Binding-site contacts:
Ligand atom C11 contacts residue ILE221 of chain 1.F at 3.4 Å (hydrophobic).
Ligand atom C7 contacts residue TYR104 of chain 1.F at 3.5 Å (hydrophobic).
Ligand atom O contacts residue LEU186 of chain 1.F at 3.1 Å (h-bond).
Ligand atom C20 contacts residue ASN213 of chain 1.F at 3.7 Å.
Ligand atom O contacts residue ALA102 of chain 1.F at 3.3 Å (h-bond).
Ligand atom N3 contacts residue ALA282 of chain 1.F at 3.5 Å.
Ligand atom C10 contacts residue ILE221 of chain 1.F at 3.4 Å (hydrophobic).
Ligand atom C21 contacts residue ASN213 of chain 1.F at 3.7 Å.
Ligand atom C24 contacts residue ILE288 of chain 1.F at 3.6 Å (hydrophobic).
Ligand atom C contacts residue LEU186 of chain 1.F at 3.6 Å (hydrophobic).
Ligand atom C9 contacts residue ASN277 of chain 1.F at 3.6 Å.
Ligand atom C10 contacts residue ASN277 of chain 1.F at 3.1 Å.
Ligand atom C1 contacts residue LEU186 of chain 1.F at 3.2 Å (hydrophobic).
Ligand atom O6 contacts residue ALA282 of chain 1.F at 3.4 Å (h-bond).
Ligand atom C24 contacts residue ASN213 of chain 1.F at 3.7 Å.
Ligand atom C7 contacts residue ALA102 of chain 1.F at 3.1 Å (hydrophobic).
Ligand atom C19 contacts residue MET311 of chain 1.F at 3.6 Å (hydrophobic).
Ligand atom C7 contacts residue PHE256 of chain 1.F at 3.7 Å (hydrophobic).
Ligand atom O4 contacts residue ALA245 of chain 1.F at 3.2 Å.
Ligand atom C11 contacts residue ASN277 of chain 1.F at 3.6 Å.
Ligand atom C2 contacts residue LEU186 of chain 1.F at 3.6 Å (hydrophobic).
Ligand atom C6 contacts residue ALA185 of chain 1.F at 3.6 Å (hydrophobic).
Ligand atom N3 contacts residue THR218 of chain 1.F at 3.7 Å.
Ligand atom N contacts residue ALA102 of chain 1.F at 3.7 Å.
Ligand atom O3 contacts residue ASN277 of chain 1.F at 3.4 Å (h-bond).
Ligand atom C5 contacts residue LEU186 of chain 1.F at 3.4 Å (hydrophobic).
Ligand atom O1 contacts residue HIS349 of chain 1.F at 2.8 Å (h-bond).
Ligand atom O3 contacts residue ALA245 of chain 1.F at 3.3 Å.
Ligand atom C14 contacts residue PHE279 of chain 1.F at 3.5 Å (hydrophobic).
Ligand atom O1 contacts residue PHE256 of chain 1.F at 3.6 Å.
Ligand atom O contacts residue ALA185 of chain 1.F at 3.0 Å.
Ligand atom N1 contacts residue ALA282 of chain 1.F at 3.5 Å.
Ligand atom C12 contacts residue ILE221 of chain 1.F at 3.7 Å (hydrophobic).
Ligand atom C15 contacts residue PHE279 of chain 1.F at 3.4 Å (hydrophobic).
Ligand atom C6 contacts residue HIS349 of chain 1.F at 3.5 Å.
Ligand atom O6 contacts residue VAL287 of chain 1.F at 3.6 Å.
Ligand atom C20 contacts residue MET311 of chain 1.F at 3.4 Å (hydrophobic).
Ligand atom O4 contacts residue PHE279 of chain 1.F at 3.6 Å.
Ligand atom O5 contacts residue ALA282 of chain 1.F at 2.7 Å (h-bond).
Ligand atom C7 contacts residue HIS349 of chain 1.F at 3.3 Å.

Sequence of chain 1.F:
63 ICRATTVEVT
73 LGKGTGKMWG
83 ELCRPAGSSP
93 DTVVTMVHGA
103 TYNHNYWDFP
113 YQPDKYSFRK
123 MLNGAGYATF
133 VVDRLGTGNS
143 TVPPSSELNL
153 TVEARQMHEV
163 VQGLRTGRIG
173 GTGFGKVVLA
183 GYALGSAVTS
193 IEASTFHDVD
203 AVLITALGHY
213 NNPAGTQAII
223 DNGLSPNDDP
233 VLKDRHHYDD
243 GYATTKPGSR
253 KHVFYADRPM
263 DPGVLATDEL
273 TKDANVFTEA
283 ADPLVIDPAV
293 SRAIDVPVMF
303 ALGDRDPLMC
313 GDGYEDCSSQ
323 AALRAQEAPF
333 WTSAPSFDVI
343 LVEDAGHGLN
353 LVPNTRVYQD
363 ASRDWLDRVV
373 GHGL

The small molecule below binds the protein below.
Small molecule (SMILES): COC(=O)c1nc(-c2ccc3c(n2)C(=O)C(N)=C(OC)C3=O)c(N)c(-c2cccc(OC)c2O)c1C